Binding-site contacts:
Ligand atom C17 contacts residue ALA150 of chain 1.A at 3.6 Å (hydrophobic).
Ligand atom O1 contacts residue ALA150 of chain 1.A at 3.6 Å.
Ligand atom O1 contacts residue TYR342 of chain 1.D at 3.6 Å (h-bond).
Ligand atom C2 contacts residue MET288 of chain 1.A at 3.9 Å (hydrophobic).
Ligand atom C22 contacts residue TYR342 of chain 1.D at 3.5 Å (hydrophobic).
Ligand atom N1 contacts residue ALA150 of chain 1.A at 3.6 Å.
Ligand atom C26 contacts residue LEU50 of chain 1.D at 3.4 Å (hydrophobic).
Ligand atom F2 contacts residue THR149 of chain 1.A at 3.1 Å.
Ligand atom C18 contacts residue ALA150 of chain 1.A at 3.7 Å (hydrophobic).
Ligand atom C10 contacts residue ALA150 of chain 1.A at 3.8 Å (hydrophobic).
Ligand atom C21 contacts residue ALA338 of chain 1.D at 3.5 Å (hydrophobic).
Ligand atom C7 contacts residue IMP1 of chain 1.E at 3.9 Å.
Ligand atom C3 contacts residue GLY289 of chain 1.A at 3.8 Å.
Ligand atom O1 contacts residue THR207 of chain 1.A at 3.4 Å (h-bond).
Ligand atom C3 contacts residue MET288 of chain 1.A at 3.4 Å (hydrophobic).
Ligand atom C2 contacts residue GLY289 of chain 1.A at 3.7 Å.
Ligand atom CL contacts residue TYR342 of chain 1.D at 3.8 Å.
Ligand atom N1 contacts residue IMP1 of chain 1.E at 3.3 Å.
Ligand atom S contacts residue SER154 of chain 1.A at 3.9 Å.
Ligand atom C6 contacts residue ALA150 of chain 1.A at 4.0 Å (hydrophobic).
Ligand atom C10 contacts residue GLU313 of chain 1.A at 3.8 Å.
Ligand atom N4 contacts residue ALA150 of chain 1.A at 3.7 Å.
Ligand atom C13 contacts residue GLY289 of chain 1.A at 3.9 Å.
Ligand atom F2 contacts residue VAL157 of chain 1.A at 3.2 Å.
Ligand atom N4 contacts residue GLU313 of chain 1.A at 3.1 Å (salt-bridge).
Ligand atom O1 contacts residue GLU313 of chain 1.A at 2.9 Å (salt-bridge).
Ligand atom C7 contacts residue ALA150 of chain 1.A at 3.9 Å (hydrophobic).
Ligand atom C20 contacts residue PRO51 of chain 1.D at 3.9 Å (hydrophobic).
Ligand atom C22 contacts residue GLU313 of chain 1.A at 3.9 Å.
Ligand atom C21 contacts residue TYR342 of chain 1.D at 3.7 Å (hydrophobic).
Ligand atom CL contacts residue GLY341 of chain 1.D at 3.2 Å.
Ligand atom S contacts residue LEU50 of chain 1.D at 3.5 Å.
Ligand atom N3 contacts residue GLU313 of chain 1.A at 3.4 Å (salt-bridge).
Ligand atom CL contacts residue HIS151 of chain 1.A at 3.8 Å.
Ligand atom O2 contacts residue ALA150 of chain 1.A at 3.8 Å.
Ligand atom C13 contacts residue VAL311 of chain 1.A at 3.5 Å (hydrophobic).
Ligand atom C21 contacts residue PRO51 of chain 1.D at 3.9 Å (hydrophobic).
Ligand atom C13 contacts residue GLU313 of chain 1.A at 3.9 Å.
Ligand atom C26 contacts residue SER154 of chain 1.A at 3.5 Å.
Ligand atom O1 contacts residue IMP1 of chain 1.E at 3.5 Å.

Sequence of chain 1.A:
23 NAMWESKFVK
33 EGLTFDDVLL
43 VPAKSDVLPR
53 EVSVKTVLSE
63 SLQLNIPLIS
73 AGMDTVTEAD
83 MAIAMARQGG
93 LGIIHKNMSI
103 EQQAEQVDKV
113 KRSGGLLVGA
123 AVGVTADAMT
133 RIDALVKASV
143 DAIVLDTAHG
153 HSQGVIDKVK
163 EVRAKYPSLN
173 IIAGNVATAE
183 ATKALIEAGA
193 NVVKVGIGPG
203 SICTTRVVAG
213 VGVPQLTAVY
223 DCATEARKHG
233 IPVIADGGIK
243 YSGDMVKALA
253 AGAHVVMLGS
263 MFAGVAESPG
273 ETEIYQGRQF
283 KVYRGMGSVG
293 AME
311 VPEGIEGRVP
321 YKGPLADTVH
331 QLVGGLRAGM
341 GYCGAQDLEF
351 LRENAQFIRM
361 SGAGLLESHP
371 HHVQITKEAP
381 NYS

The protein below binds the small molecule below.
Small molecule (SMILES): C/C(=N\O)c1cccc(C(C)(C)NC(=O)Nc2ccc(Cl)c(-c3nc(C(F)(F)F)cs3)c2)c1

Sequence of chain 1.D:
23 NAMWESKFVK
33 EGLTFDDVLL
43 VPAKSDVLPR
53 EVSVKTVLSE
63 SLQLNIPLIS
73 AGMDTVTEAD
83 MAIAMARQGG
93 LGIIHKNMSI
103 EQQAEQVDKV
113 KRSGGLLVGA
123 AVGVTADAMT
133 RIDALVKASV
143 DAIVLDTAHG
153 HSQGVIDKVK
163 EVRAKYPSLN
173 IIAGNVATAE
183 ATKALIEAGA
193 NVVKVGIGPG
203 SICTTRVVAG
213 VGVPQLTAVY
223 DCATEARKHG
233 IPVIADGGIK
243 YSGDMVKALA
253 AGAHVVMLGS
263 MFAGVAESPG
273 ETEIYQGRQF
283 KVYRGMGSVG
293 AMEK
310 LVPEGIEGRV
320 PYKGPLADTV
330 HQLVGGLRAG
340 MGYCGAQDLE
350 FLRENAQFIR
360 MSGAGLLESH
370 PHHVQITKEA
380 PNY